Sequence of chain 3.A:
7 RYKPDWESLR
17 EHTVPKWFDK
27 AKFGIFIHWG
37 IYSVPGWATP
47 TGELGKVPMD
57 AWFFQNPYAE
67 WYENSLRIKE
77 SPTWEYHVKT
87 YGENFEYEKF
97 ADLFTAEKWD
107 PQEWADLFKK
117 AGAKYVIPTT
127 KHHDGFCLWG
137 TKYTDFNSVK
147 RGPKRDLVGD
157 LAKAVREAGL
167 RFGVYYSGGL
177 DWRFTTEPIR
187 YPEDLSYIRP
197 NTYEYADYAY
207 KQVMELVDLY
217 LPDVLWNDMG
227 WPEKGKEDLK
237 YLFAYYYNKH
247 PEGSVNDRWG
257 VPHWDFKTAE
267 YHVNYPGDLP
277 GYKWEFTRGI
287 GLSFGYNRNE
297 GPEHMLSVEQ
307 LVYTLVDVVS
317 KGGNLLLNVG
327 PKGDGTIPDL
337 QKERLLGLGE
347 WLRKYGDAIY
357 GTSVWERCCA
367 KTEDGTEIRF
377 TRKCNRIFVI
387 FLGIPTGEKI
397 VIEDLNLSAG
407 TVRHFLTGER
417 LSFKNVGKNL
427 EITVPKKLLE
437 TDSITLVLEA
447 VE

This protein binds this small molecule.
Small molecule (SMILES): C[C@@H]1N[C@H](CNC(=O)Cc2c[nH]c3ccccc23)[C@@H](O)[C@H](O)[C@@H]1O

Binding-site contacts:
Ligand atom NAN contacts residue ARG254 of chain 3.A at 3.5 Å (salt-bridge).
Ligand atom CAT contacts residue ASP224 of chain 3.A at 3.7 Å.
Ligand atom NAM contacts residue ARG254 of chain 3.A at 3.2 Å (salt-bridge).
Ligand atom OAE contacts residue TRP67 of chain 3.A at 3.2 Å (h-bond).
Ligand atom CAA contacts residue PHE32 of chain 3.A at 3.7 Å (hydrophobic).
Ligand atom CAX contacts residue TYR64 of chain 3.A at 3.8 Å (hydrophobic).
Ligand atom CAU contacts residue ASP224 of chain 3.A at 3.3 Å.
Ligand atom CAG contacts residue MET225 of chain 3.A at 3.4 Å (hydrophobic).
Ligand atom OAC contacts residue TYR171 of chain 3.A at 3.5 Å (h-bond).
Ligand atom CAK contacts residue ASP224 of chain 3.A at 3.2 Å.
Ligand atom CAA contacts residue PHE290 of chain 3.A at 3.5 Å (hydrophobic).
Ligand atom CAU contacts residue GLU266 of chain 3.A at 3.1 Å.
Ligand atom CAX contacts residue GLU66 of chain 3.A at 3.1 Å.
Ligand atom CAJ contacts residue ARG254 of chain 3.A at 3.4 Å.
Ligand atom OAD contacts residue TRP67 of chain 3.A at 2.9 Å (h-bond).
Ligand atom CAT contacts residue GLU266 of chain 3.A at 3.3 Å.
Ligand atom CAW contacts residue ASP224 of chain 3.A at 3.3 Å.
Ligand atom CAI contacts residue MET225 of chain 3.A at 3.6 Å (hydrophobic).
Ligand atom OAE contacts residue GLU66 of chain 3.A at 2.5 Å (salt-bridge).
Ligand atom CAK contacts residue GLU266 of chain 3.A at 3.8 Å.
Ligand atom OAE contacts residue HIS129 of chain 3.A at 3.7 Å.
Ligand atom NAN contacts residue GLU266 of chain 3.A at 2.9 Å (salt-bridge).
Ligand atom NAN contacts residue ASP224 of chain 3.A at 2.7 Å (salt-bridge).
Ligand atom CAR contacts residue ARG254 of chain 3.A at 3.8 Å.
Ligand atom CAT contacts residue PHE290 of chain 3.A at 3.7 Å (hydrophobic).
Ligand atom NAM contacts residue ASP224 of chain 3.A at 3.7 Å.
Ligand atom OAC contacts residue HIS34 of chain 3.A at 2.6 Å (h-bond).
Ligand atom OAC contacts residue HIS128 of chain 3.A at 3.0 Å (h-bond).
Ligand atom OAC contacts residue ASP224 of chain 3.A at 3.4 Å (salt-bridge).
Ligand atom CAV contacts residue HIS34 of chain 3.A at 3.4 Å.
Ligand atom CAW contacts residue HIS129 of chain 3.A at 3.4 Å.
Ligand atom CAA contacts residue HIS34 of chain 3.A at 3.8 Å.
Ligand atom CAV contacts residue PHE290 of chain 3.A at 3.8 Å (hydrophobic).
Ligand atom NAM contacts residue GLU266 of chain 3.A at 3.1 Å (salt-bridge).
Ligand atom NAO contacts residue ARG254 of chain 3.A at 3.5 Å.
Ligand atom CAV contacts residue GLU66 of chain 3.A at 3.6 Å.
Ligand atom OAD contacts residue HIS129 of chain 3.A at 2.8 Å (h-bond).
Ligand atom OAB contacts residue GLU266 of chain 3.A at 3.4 Å (salt-bridge).
Ligand atom CAP contacts residue GLU266 of chain 3.A at 3.4 Å.
Ligand atom OAE contacts residue HIS128 of chain 3.A at 2.8 Å (h-bond).